Sequence of chain 1.A:
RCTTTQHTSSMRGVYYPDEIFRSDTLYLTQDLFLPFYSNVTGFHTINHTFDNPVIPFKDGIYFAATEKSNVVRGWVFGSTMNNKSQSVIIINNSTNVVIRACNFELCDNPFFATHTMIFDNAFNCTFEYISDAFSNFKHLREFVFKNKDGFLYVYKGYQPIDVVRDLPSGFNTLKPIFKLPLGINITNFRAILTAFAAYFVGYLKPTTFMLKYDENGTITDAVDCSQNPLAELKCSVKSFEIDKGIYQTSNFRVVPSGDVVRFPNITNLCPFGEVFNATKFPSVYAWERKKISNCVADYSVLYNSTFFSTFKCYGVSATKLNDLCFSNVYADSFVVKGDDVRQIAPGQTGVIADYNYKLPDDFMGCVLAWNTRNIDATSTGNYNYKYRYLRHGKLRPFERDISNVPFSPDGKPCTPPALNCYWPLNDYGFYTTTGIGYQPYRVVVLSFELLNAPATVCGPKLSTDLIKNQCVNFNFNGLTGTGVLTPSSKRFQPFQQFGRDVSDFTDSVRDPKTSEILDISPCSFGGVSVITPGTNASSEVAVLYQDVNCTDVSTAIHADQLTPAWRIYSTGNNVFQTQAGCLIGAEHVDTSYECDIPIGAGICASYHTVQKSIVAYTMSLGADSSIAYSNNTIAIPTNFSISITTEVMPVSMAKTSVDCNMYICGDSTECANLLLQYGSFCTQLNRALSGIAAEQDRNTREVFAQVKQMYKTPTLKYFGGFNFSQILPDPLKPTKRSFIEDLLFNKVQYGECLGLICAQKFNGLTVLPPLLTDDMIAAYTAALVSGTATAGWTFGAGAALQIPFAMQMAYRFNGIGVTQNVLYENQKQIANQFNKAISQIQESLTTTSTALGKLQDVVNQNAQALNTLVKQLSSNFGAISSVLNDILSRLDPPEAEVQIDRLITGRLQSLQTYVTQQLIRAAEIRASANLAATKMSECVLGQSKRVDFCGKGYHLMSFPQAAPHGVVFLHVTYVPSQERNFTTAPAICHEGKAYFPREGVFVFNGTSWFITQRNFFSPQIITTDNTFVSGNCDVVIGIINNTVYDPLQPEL

Binding-site contacts:
Ligand atom C2 contacts residue ASN288 of chain 1.C at 2.3 Å.
Ligand atom O7 contacts residue ASN288 of chain 1.C at 3.8 Å.
Ligand atom C4 contacts residue ASN288 of chain 1.C at 4.2 Å.
Ligand atom C7 contacts residue ASN288 of chain 1.C at 3.4 Å.
Ligand atom O5 contacts residue ASN288 of chain 1.C at 2.4 Å (h-bond).
Ligand atom C5 contacts residue ASN288 of chain 1.C at 3.7 Å.
Ligand atom C8 contacts residue ASN288 of chain 1.C at 4.5 Å.
Ligand atom N2 contacts residue ASN288 of chain 1.C at 2.7 Å (h-bond).
Ligand atom O7 contacts residue ARG563 of chain 1.A at 4.1 Å.
Ligand atom C1 contacts residue ASN288 of chain 1.C at 1.4 Å.
Ligand atom C3 contacts residue ASN288 of chain 1.C at 3.6 Å.

A protein and the small-molecule ligand that binds it are described below.
Small molecule (SMILES): CC(=O)N[C@H]1[C@H](O[C@H]2[C@H](O)[C@@H](NC(C)=O)CO[C@@H]2CO)O[C@H](CO)[C@@H](O[C@@H]2O[C@H](CO)[C@@H](O)[C@H](O)[C@@H]2O)[C@@H]1O

Sequence of chain 1.C:
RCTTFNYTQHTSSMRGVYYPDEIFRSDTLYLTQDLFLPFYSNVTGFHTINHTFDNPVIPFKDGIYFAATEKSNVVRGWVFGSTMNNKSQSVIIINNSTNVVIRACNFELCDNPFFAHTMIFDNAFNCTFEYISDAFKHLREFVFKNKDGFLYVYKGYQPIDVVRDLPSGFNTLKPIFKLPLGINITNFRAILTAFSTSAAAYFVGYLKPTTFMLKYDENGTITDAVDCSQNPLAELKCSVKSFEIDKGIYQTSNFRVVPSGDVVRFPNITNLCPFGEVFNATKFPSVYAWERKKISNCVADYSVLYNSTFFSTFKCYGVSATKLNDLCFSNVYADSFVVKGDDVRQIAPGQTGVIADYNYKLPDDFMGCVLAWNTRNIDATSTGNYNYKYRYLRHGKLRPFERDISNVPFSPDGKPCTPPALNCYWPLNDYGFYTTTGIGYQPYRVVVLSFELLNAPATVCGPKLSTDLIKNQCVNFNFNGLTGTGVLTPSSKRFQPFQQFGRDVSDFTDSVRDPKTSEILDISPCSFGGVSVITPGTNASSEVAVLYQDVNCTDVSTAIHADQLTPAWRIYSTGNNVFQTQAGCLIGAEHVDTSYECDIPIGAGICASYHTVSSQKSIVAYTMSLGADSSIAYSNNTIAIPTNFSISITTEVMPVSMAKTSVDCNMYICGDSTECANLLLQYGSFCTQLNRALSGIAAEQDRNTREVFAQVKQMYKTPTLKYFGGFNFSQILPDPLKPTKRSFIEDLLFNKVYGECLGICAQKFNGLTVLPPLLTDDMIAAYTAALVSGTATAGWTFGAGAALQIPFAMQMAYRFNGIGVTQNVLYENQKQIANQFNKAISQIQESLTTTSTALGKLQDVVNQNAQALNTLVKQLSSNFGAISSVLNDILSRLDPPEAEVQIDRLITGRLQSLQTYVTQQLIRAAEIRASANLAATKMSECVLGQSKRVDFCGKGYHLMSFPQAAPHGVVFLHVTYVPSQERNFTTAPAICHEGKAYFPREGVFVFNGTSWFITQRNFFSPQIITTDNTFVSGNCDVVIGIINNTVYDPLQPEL